Sequence of chain 1.A:
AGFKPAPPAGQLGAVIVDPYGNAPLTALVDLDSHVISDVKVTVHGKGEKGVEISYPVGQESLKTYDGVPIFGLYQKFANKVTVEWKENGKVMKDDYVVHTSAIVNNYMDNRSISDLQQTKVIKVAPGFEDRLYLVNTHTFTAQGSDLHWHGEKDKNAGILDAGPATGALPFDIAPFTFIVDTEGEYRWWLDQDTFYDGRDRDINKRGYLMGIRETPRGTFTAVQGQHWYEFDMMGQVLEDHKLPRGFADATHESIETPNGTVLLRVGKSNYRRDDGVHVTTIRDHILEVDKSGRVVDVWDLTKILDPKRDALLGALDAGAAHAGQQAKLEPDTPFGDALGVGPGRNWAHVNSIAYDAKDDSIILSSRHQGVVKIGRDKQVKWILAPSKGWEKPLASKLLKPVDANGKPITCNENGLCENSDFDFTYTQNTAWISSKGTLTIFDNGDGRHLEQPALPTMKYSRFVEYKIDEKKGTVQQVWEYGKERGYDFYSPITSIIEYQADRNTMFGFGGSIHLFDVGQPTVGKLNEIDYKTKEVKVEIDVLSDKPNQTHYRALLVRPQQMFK

A protein and the small-molecule ligand that binds it are described below.
Small molecule (SMILES): Cc1cc(=O)oc2cc(OS(=O)(=O)O)ccc12

Sequence of chain 2.A:
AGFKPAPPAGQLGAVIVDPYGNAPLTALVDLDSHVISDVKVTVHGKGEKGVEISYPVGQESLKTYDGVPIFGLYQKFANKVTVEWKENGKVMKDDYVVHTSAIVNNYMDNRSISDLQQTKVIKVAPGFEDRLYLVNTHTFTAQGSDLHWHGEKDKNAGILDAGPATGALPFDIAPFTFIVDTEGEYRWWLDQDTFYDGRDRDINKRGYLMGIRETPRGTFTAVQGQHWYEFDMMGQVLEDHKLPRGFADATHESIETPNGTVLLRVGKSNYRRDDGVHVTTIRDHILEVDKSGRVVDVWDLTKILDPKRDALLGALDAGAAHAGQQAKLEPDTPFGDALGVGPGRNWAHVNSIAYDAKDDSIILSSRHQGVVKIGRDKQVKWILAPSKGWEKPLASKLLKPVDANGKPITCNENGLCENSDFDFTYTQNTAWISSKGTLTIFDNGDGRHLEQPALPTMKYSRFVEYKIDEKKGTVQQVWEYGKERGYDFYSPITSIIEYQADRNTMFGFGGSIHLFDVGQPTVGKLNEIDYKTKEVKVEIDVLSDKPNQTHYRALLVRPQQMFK

Binding-site contacts:
Ligand atom O12 contacts residue HIS252 of chain 2.A at 4.2 Å.
Ligand atom O14 contacts residue ASN358 of chain 2.A at 4.2 Å.
Ligand atom O06 contacts residue ILE500 of chain 2.A at 4.0 Å.
Ligand atom O16 contacts residue ASN436 of chain 2.A at 3.5 Å (h-bond).
Ligand atom C01 contacts residue PHE3 of chain 1.A at 3.5 Å (hydrophobic).
Ligand atom C11 contacts residue ILE500 of chain 2.A at 4.1 Å (hydrophobic).
Ligand atom O16 contacts residue TYR559 of chain 2.A at 4.0 Å.
Ligand atom C07 contacts residue ILE500 of chain 2.A at 3.7 Å (hydrophobic).
Ligand atom O12 contacts residue ILE500 of chain 2.A at 4.2 Å.
Ligand atom C10 contacts residue HIS252 of chain 2.A at 4.2 Å.
Ligand atom O16 contacts residue HIS252 of chain 2.A at 4.2 Å.
Ligand atom C08 contacts residue ILE500 of chain 2.A at 3.9 Å (hydrophobic).
Ligand atom O05 contacts residue GLY319 of chain 2.A at 4.2 Å.
Ligand atom C01 contacts residue THR557 of chain 2.A at 3.7 Å.
Ligand atom O15 contacts residue HIS252 of chain 2.A at 4.0 Å.
Ligand atom O15 contacts residue ARG374 of chain 2.A at 4.0 Å.
Ligand atom O15 contacts residue ASN358 of chain 2.A at 2.9 Å (h-bond).
Ligand atom S13 contacts residue ASN436 of chain 2.A at 4.0 Å.
Ligand atom C01 contacts residue TYR208 of chain 2.A at 3.1 Å (hydrophobic).
Ligand atom O15 contacts residue ASN436 of chain 2.A at 3.3 Å (h-bond).
Ligand atom C17 contacts residue ILE500 of chain 2.A at 3.7 Å (hydrophobic).
Ligand atom O14 contacts residue HIS252 of chain 2.A at 2.0 Å (h-bond).
Ligand atom C02 contacts residue THR557 of chain 2.A at 4.0 Å.
Ligand atom S13 contacts residue HIS356 of chain 2.A at 3.4 Å (h-bond).
Ligand atom O06 contacts residue ALA320 of chain 2.A at 3.9 Å.
Ligand atom S13 contacts residue HIS252 of chain 2.A at 3.5 Å (h-bond).
Ligand atom O14 contacts residue HIS356 of chain 2.A at 3.1 Å (h-bond).
Ligand atom O14 contacts residue TYR559 of chain 2.A at 4.2 Å.
Ligand atom O12 contacts residue HIS356 of chain 2.A at 3.2 Å (h-bond).
Ligand atom O16 contacts residue ILE500 of chain 2.A at 3.9 Å.
Ligand atom O15 contacts residue HIS356 of chain 2.A at 3.3 Å (h-bond).
Ligand atom C09 contacts residue PHE171 of chain 2.A at 4.1 Å (hydrophobic).
Ligand atom C04 contacts residue ILE500 of chain 2.A at 4.1 Å (hydrophobic).
Ligand atom O12 contacts residue ARG374 of chain 2.A at 4.2 Å.
Ligand atom O05 contacts residue ALA320 of chain 2.A at 3.8 Å.
Ligand atom C09 contacts residue THR501 of chain 2.A at 4.0 Å.
Ligand atom O16 contacts residue THR501 of chain 2.A at 2.7 Å (h-bond).
Ligand atom C10 contacts residue THR501 of chain 2.A at 3.7 Å.
Ligand atom S13 contacts residue THR501 of chain 2.A at 3.9 Å.
Ligand atom C11 contacts residue HIS356 of chain 2.A at 4.1 Å.